Sequence of chain 1.D:
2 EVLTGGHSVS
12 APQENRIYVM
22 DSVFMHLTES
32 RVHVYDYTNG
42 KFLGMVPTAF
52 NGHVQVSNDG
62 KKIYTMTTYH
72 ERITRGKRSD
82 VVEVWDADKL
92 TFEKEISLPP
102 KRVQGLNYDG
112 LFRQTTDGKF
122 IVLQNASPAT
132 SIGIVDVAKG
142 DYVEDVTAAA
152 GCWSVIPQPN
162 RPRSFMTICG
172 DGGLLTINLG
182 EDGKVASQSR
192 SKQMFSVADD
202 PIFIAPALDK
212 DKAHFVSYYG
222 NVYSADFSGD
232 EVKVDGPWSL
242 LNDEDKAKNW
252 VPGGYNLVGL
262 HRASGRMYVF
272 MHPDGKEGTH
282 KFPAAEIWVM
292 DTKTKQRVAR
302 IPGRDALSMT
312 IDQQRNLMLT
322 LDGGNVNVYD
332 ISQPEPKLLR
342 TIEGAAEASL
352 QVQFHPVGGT

The small molecule below binds the protein below.
Small molecule (SMILES): NCc1ccccc1

Sequence of chain 1.A:
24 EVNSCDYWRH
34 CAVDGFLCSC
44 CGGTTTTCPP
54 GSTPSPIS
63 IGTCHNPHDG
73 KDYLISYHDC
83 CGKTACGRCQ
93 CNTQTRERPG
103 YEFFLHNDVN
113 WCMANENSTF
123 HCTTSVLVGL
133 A

Binding-site contacts:
Ligand atom N contacts residue VAL111 of chain 1.A at 3.9 Å.
Ligand atom C2 contacts residue VAL111 of chain 1.A at 4.2 Å (hydrophobic).
Ligand atom C contacts residue ASP37 of chain 1.A at 2.4 Å.
Ligand atom C1 contacts residue ASN112 of chain 1.A at 4.2 Å.
Ligand atom C4 contacts residue ABN1 of chain 1.F at 1.0 Å.
Ligand atom C2 contacts residue ABN1 of chain 1.F at 1.1 Å.
Ligand atom C contacts residue ASN109 of chain 1.A at 3.6 Å.
Ligand atom C1 contacts residue TTQ62 of chain 1.A at 3.2 Å.
Ligand atom C1 contacts residue VAL111 of chain 1.A at 3.5 Å (hydrophobic).
Ligand atom C5 contacts residue ABN1 of chain 1.F at 0.6 Å.
Ligand atom C2 contacts residue PHE122 of chain 1.A at 3.7 Å (hydrophobic).
Ligand atom N contacts residue ABN1 of chain 1.F at 1.8 Å (h-bond).
Ligand atom C1 contacts residue ABN1 of chain 1.F at 0.6 Å.
Ligand atom N contacts residue TTQ62 of chain 1.A at 0.8 Å (h-bond).
Ligand atom C1 contacts residue ASP37 of chain 1.A at 3.6 Å.
Ligand atom C3 contacts residue PHE122 of chain 1.A at 3.6 Å (hydrophobic).
Ligand atom C contacts residue ABN1 of chain 1.F at 0.9 Å.
Ligand atom C2 contacts residue TTQ62 of chain 1.A at 3.6 Å.
Ligand atom N contacts residue ASP37 of chain 1.A at 3.0 Å (salt-bridge).
Ligand atom C6 contacts residue ASP37 of chain 1.A at 3.6 Å.
Ligand atom C3 contacts residue ABN1 of chain 1.F at 0.4 Å.
Ligand atom C6 contacts residue ABN1 of chain 1.F at 0.8 Å.
Ligand atom N contacts residue ASP81 of chain 1.A at 3.2 Å (salt-bridge).
Ligand atom C5 contacts residue ASN112 of chain 1.A at 3.9 Å.
Ligand atom C3 contacts residue PHE25 of chain 1.D at 4.1 Å (hydrophobic).
Ligand atom C4 contacts residue ASN112 of chain 1.A at 3.8 Å.
Ligand atom C2 contacts residue ASN112 of chain 1.A at 4.0 Å.
Ligand atom C contacts residue VAL111 of chain 1.A at 3.9 Å (hydrophobic).
Ligand atom C3 contacts residue ASN112 of chain 1.A at 3.6 Å.
Ligand atom C5 contacts residue VAL111 of chain 1.A at 3.9 Å (hydrophobic).
Ligand atom C2 contacts residue ASP81 of chain 1.A at 4.0 Å.
Ligand atom C6 contacts residue ASN109 of chain 1.A at 3.9 Å.
Ligand atom C6 contacts residue VAL111 of chain 1.A at 3.4 Å (hydrophobic).
Ligand atom C6 contacts residue ASN112 of chain 1.A at 4.2 Å.
Ligand atom C contacts residue TTQ62 of chain 1.A at 2.1 Å.
Ligand atom C5 contacts residue PHE25 of chain 1.D at 4.0 Å (hydrophobic).
Ligand atom C6 contacts residue ASP110 of chain 1.A at 4.2 Å.
Ligand atom C4 contacts residue PHE25 of chain 1.D at 3.8 Å (hydrophobic).
Ligand atom C1 contacts residue ASN109 of chain 1.A at 4.3 Å.
Ligand atom N contacts residue THR125 of chain 1.A at 4.0 Å.